Binding-site contacts:
Ligand atom CA contacts residue HIS57 of chain 1.A at 3.6 Å.
Ligand atom C contacts residue SER194 of chain 1.A at 1.9 Å.
Ligand atom C6 contacts residue HIS210 of chain 1.A at 4.0 Å.
Ligand atom CB contacts residue GLY211 of chain 1.A at 4.0 Å.
Ligand atom CD contacts residue THR189 of chain 1.A at 3.5 Å.
Ligand atom CE contacts residue ASP225 of chain 1.A at 3.7 Å.
Ligand atom O1S contacts residue GLY211 of chain 1.A at 3.3 Å.
Ligand atom CD contacts residue ASP225 of chain 1.A at 3.9 Å.
Ligand atom C1 contacts residue HIS57 of chain 1.A at 3.8 Å.
Ligand atom CD contacts residue GLU190 of chain 1.A at 4.0 Å.
Ligand atom N contacts residue SER194 of chain 1.A at 3.0 Å (h-bond).
Ligand atom C contacts residue HIS57 of chain 1.A at 2.8 Å.
Ligand atom NZ contacts residue THR189 of chain 1.A at 3.0 Å (h-bond).
Ligand atom CE contacts residue GLY212 of chain 1.A at 3.4 Å.
Ligand atom O contacts residue HIS57 of chain 1.A at 3.8 Å.
Ligand atom O1S contacts residue HIS210 of chain 1.A at 3.5 Å (h-bond).
Ligand atom CM contacts residue HIS57 of chain 1.A at 1.3 Å.
Ligand atom CA contacts residue HIS210 of chain 1.A at 3.9 Å.
Ligand atom N contacts residue GLY211 of chain 1.A at 3.8 Å.
Ligand atom O contacts residue SER194 of chain 1.A at 2.8 Å (h-bond).
Ligand atom C5 contacts residue HIS57 of chain 1.A at 3.8 Å.
Ligand atom CB contacts residue SER194 of chain 1.A at 2.6 Å.
Ligand atom CG contacts residue PRO191 of chain 1.A at 3.9 Å (hydrophobic).
Ligand atom S contacts residue HIS210 of chain 1.A at 3.8 Å.
Ligand atom NZ contacts residue GLY212 of chain 1.A at 3.5 Å (h-bond).
Ligand atom CE contacts residue SER214 of chain 1.A at 3.7 Å.
Ligand atom NZ contacts residue SER214 of chain 1.A at 3.0 Å (h-bond).
Ligand atom CA contacts residue SER194 of chain 1.A at 2.5 Å.
Ligand atom C4 contacts residue HIS57 of chain 1.A at 3.8 Å.
Ligand atom NZ contacts residue ASP225 of chain 1.A at 2.8 Å (salt-bridge).
Ligand atom C3 contacts residue HIS57 of chain 1.A at 3.6 Å.
Ligand atom N contacts residue HIS57 of chain 1.A at 3.1 Å (h-bond).
Ligand atom O1S contacts residue TRP169 of chain 1.A at 3.6 Å.
Ligand atom C6 contacts residue TRP169 of chain 1.A at 3.9 Å (hydrophobic).
Ligand atom C2 contacts residue HIS57 of chain 1.A at 3.7 Å.
Ligand atom O contacts residue PRO191 of chain 1.A at 3.5 Å.
Ligand atom CM contacts residue SER194 of chain 1.A at 2.5 Å.
Ligand atom N contacts residue HIS210 of chain 1.A at 2.9 Å (h-bond).
Ligand atom CE contacts residue THR189 of chain 1.A at 3.8 Å.
Ligand atom O contacts residue GLY192 of chain 1.A at 2.9 Å (h-bond).

Sequence of chain 1.A:
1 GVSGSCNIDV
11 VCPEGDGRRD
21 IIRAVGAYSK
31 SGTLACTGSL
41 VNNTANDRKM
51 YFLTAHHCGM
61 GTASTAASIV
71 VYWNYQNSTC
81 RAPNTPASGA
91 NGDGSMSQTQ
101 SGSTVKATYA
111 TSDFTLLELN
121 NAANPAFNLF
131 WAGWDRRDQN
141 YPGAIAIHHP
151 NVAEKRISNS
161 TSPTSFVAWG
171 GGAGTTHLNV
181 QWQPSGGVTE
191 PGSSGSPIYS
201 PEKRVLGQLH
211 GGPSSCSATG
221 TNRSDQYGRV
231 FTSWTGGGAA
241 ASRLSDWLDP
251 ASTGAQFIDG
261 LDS

The small molecule below binds the protein below.
Small molecule (SMILES): Cc1ccc(S(=O)(=O)N[C@@H](CCCCN)C(=O)CCl)cc1